Sequence of chain 1.A:
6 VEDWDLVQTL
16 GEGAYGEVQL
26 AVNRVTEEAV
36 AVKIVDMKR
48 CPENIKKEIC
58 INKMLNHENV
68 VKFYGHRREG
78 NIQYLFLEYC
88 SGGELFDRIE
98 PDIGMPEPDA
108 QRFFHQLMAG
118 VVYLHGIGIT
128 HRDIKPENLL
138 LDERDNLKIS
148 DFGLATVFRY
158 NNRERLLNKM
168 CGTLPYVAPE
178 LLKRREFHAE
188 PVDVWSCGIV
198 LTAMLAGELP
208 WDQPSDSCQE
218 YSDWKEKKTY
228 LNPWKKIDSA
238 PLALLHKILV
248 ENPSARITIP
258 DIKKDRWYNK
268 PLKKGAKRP

Binding-site contacts:
Ligand atom N1 contacts residue GLU85 of chain 1.A at 3.0 Å (salt-bridge).
Ligand atom C18 contacts residue VAL23 of chain 1.A at 3.8 Å (hydrophobic).
Ligand atom C14 contacts residue SER147 of chain 1.A at 3.9 Å.
Ligand atom O13 contacts residue SER147 of chain 1.A at 2.8 Å (h-bond).
Ligand atom C2 contacts residue ALA36 of chain 1.A at 3.3 Å (hydrophobic).
Ligand atom C26 contacts residue LEU15 of chain 1.A at 3.7 Å (hydrophobic).
Ligand atom C25 contacts residue SER88 of chain 1.A at 3.8 Å.
Ligand atom C16 contacts residue CYS87 of chain 1.A at 3.6 Å (hydrophobic).
Ligand atom N1 contacts residue CYS87 of chain 1.A at 3.2 Å (h-bond).
Ligand atom C2 contacts residue GLU85 of chain 1.A at 2.7 Å.
Ligand atom C7 contacts residue LEU15 of chain 1.A at 3.8 Å (hydrophobic).
Ligand atom N1 contacts residue LEU137 of chain 1.A at 4.0 Å.
Ligand atom C5 contacts residue CYS87 of chain 1.A at 3.7 Å (hydrophobic).
Ligand atom C12 contacts residue SER147 of chain 1.A at 3.5 Å.
Ligand atom C20 contacts residue GLU91 of chain 1.A at 3.4 Å.
Ligand atom C11 contacts residue SER147 of chain 1.A at 3.6 Å.
Ligand atom C12 contacts residue LEU84 of chain 1.A at 4.0 Å (hydrophobic).
Ligand atom C8 contacts residue LEU15 of chain 1.A at 3.5 Å (hydrophobic).
Ligand atom N9 contacts residue CYS87 of chain 1.A at 3.0 Å (h-bond).
Ligand atom C16 contacts residue LEU15 of chain 1.A at 3.4 Å (hydrophobic).
Ligand atom N10 contacts residue VAL23 of chain 1.A at 3.6 Å.
Ligand atom C26 contacts residue CYS87 of chain 1.A at 2.8 Å (hydrophobic).
Ligand atom C5 contacts residue LEU137 of chain 1.A at 3.7 Å (hydrophobic).
Ligand atom N3 contacts residue LEU137 of chain 1.A at 4.0 Å.
Ligand atom C6 contacts residue LEU137 of chain 1.A at 3.6 Å (hydrophobic).
Ligand atom C25 contacts residue CYS87 of chain 1.A at 3.6 Å (hydrophobic).
Ligand atom C14 contacts residue ASP148 of chain 1.A at 3.9 Å.
Ligand atom C22 contacts residue LEU15 of chain 1.A at 3.6 Å (hydrophobic).
Ligand atom N1 contacts residue ALA36 of chain 1.A at 3.7 Å.
Ligand atom C19 contacts residue GLY16 of chain 1.A at 3.7 Å.
Ligand atom N9 contacts residue LEU15 of chain 1.A at 4.0 Å.
Ligand atom C18 contacts residue GLY16 of chain 1.A at 3.5 Å.
Ligand atom C17 contacts residue VAL23 of chain 1.A at 3.6 Å (hydrophobic).
Ligand atom C24 contacts residue GLY90 of chain 1.A at 4.0 Å.
Ligand atom C4 contacts residue LEU137 of chain 1.A at 3.8 Å (hydrophobic).
Ligand atom C25 contacts residue GLY90 of chain 1.A at 3.7 Å.
Ligand atom C26 contacts residue GLY90 of chain 1.A at 3.7 Å.
Ligand atom N3 contacts residue ALA36 of chain 1.A at 3.5 Å.
Ligand atom N1 contacts residue TYR86 of chain 1.A at 3.7 Å.
Ligand atom C8 contacts residue CYS87 of chain 1.A at 3.7 Å (hydrophobic).

A small-molecule ligand and the protein it binds are described below.
Small molecule (SMILES): C[C@@H](O)CNc1ncnc2[nH]c(-c3ccccc3)c(-c3ccccc3)c12